Sequence of chain 1.W:
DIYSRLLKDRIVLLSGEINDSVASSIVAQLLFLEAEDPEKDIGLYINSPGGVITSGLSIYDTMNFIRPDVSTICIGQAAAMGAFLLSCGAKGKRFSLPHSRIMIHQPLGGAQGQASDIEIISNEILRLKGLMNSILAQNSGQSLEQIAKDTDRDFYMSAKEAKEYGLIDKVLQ

Binding-site contacts:
Ligand atom N contacts residue ILE72 of chain 1.W at 3.6 Å.
Ligand atom N contacts residue GLY70 of chain 1.W at 3.0 Å (h-bond).
Ligand atom O contacts residue GLY70 of chain 1.W at 3.0 Å (h-bond).
Ligand atom C contacts residue LEU127 of chain 1.W at 3.6 Å (hydrophobic).
Ligand atom OXT contacts residue GLY70 of chain 1.W at 4.4 Å.
Ligand atom O contacts residue VAL71 of chain 1.W at 3.6 Å.
Ligand atom O contacts residue PRO126 of chain 1.W at 3.3 Å.
Ligand atom N contacts residue LEU127 of chain 1.W at 2.8 Å (h-bond).
Ligand atom CB contacts residue ALA99 of chain 1.W at 4.0 Å (hydrophobic).
Ligand atom OXT contacts residue ALA99 of chain 1.W at 3.0 Å.
Ligand atom C contacts residue MET100 of chain 1.W at 3.8 Å (hydrophobic).
Ligand atom CA contacts residue VAL71 of chain 1.W at 4.1 Å (hydrophobic).
Ligand atom O contacts residue ALA99 of chain 1.W at 2.8 Å.
Ligand atom O contacts residue MET100 of chain 1.W at 2.9 Å (h-bond).
Ligand atom CA contacts residue MET100 of chain 1.W at 4.3 Å (hydrophobic).
Ligand atom N contacts residue VAL71 of chain 1.W at 4.4 Å.
Ligand atom C contacts residue ILE72 of chain 1.W at 3.6 Å (hydrophobic).
Ligand atom C contacts residue PRO126 of chain 1.W at 4.3 Å (hydrophobic).
Ligand atom CB contacts residue LEU127 of chain 1.W at 4.1 Å (hydrophobic).
Ligand atom CA contacts residue LEU127 of chain 1.W at 3.5 Å (hydrophobic).
Ligand atom OXT contacts residue HIS124 of chain 1.W at 2.6 Å (h-bond).
Ligand atom O contacts residue GLY69 of chain 1.W at 3.4 Å.
Ligand atom CB contacts residue GLY70 of chain 1.W at 3.4 Å.
Ligand atom O contacts residue HIS124 of chain 1.W at 4.2 Å.
Ligand atom CA contacts residue ILE72 of chain 1.W at 3.6 Å (hydrophobic).
Ligand atom CB contacts residue ILE144 of chain 1.W at 4.2 Å (hydrophobic).
Ligand atom CA contacts residue HIS124 of chain 1.W at 3.6 Å.
Ligand atom C contacts residue ALA99 of chain 1.W at 2.9 Å (hydrophobic).
Ligand atom C contacts residue HIS124 of chain 1.W at 3.2 Å.
Ligand atom O contacts residue LEU127 of chain 1.W at 2.5 Å (h-bond).
Ligand atom C contacts residue GLY70 of chain 1.W at 3.7 Å.
Ligand atom CB contacts residue MET100 of chain 1.W at 3.5 Å (hydrophobic).
Ligand atom CB contacts residue ILE72 of chain 1.W at 3.9 Å (hydrophobic).
Ligand atom CA contacts residue ALA99 of chain 1.W at 4.0 Å (hydrophobic).
Ligand atom CB contacts residue LEU147 of chain 1.W at 3.6 Å (hydrophobic).
Ligand atom O contacts residue ILE72 of chain 1.W at 2.9 Å (h-bond).
Ligand atom CB contacts residue MET151 of chain 1.W at 3.8 Å (hydrophobic).
Ligand atom CB contacts residue HIS124 of chain 1.W at 4.3 Å.
Ligand atom CA contacts residue GLY70 of chain 1.W at 3.4 Å.
Ligand atom CB contacts residue VAL71 of chain 1.W at 4.0 Å (hydrophobic).

A small-molecule ligand and the protein it binds are described below.
Small molecule (SMILES): C[C@H](N)C(=O)N[C@@H](C)C(=O)N[C@@H](C)C(=O)N[C@@H](C)C(=O)O